Sequence of chain 1.A:
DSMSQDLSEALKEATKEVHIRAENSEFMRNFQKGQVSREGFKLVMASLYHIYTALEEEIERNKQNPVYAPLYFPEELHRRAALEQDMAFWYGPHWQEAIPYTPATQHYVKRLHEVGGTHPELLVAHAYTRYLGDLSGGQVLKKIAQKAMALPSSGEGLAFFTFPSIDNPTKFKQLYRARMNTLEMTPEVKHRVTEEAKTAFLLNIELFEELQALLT

This protein binds this small molecule.
Small molecule (SMILES): C=CC1=C(C)/C(=C/c2[nH]c(/C=C3\N=C(/C=C4\NC(=O)C(C)=C4C=C)C(C)=C3CCC(=O)O)c(CCC(=O)O)c2C)NC1=O

Binding-site contacts:
Ligand atom CBD contacts residue TYR134 of chain 1.A at 3.3 Å (hydrophobic).
Ligand atom C4C contacts residue FE1 of chain 1.B at 3.1 Å.
Ligand atom C1D contacts residue FE1 of chain 1.B at 3.0 Å.
Ligand atom C4A contacts residue FE1 of chain 1.B at 3.2 Å.
Ligand atom CHD contacts residue THR135 of chain 1.A at 3.5 Å.
Ligand atom C4B contacts residue FE1 of chain 1.B at 3.2 Å.
Ligand atom CMB contacts residue GLN38 of chain 1.A at 3.1 Å.
Ligand atom ND contacts residue GLY139 of chain 1.A at 3.5 Å.
Ligand atom OC contacts residue FE1 of chain 1.B at 3.5 Å.
Ligand atom CMD contacts residue THR135 of chain 1.A at 3.6 Å.
Ligand atom C1A contacts residue SER142 of chain 1.A at 3.5 Å.
Ligand atom O2D contacts residue TYR134 of chain 1.A at 2.7 Å (h-bond).
Ligand atom OB contacts residue GLY139 of chain 1.A at 3.5 Å (h-bond).
Ligand atom ND contacts residue HIS25 of chain 1.A at 3.3 Å (h-bond).
Ligand atom C4D contacts residue FE1 of chain 1.B at 3.0 Å.
Ligand atom C1A contacts residue FE1 of chain 1.B at 3.2 Å.
Ligand atom OC contacts residue HIS25 of chain 1.A at 3.6 Å.
Ligand atom CHB contacts residue FE1 of chain 1.B at 3.5 Å.
Ligand atom CHD contacts residue FE1 of chain 1.B at 3.4 Å.
Ligand atom ND contacts residue FE1 of chain 1.B at 2.0 Å.
Ligand atom NB contacts residue FE1 of chain 1.B at 2.2 Å.
Ligand atom CHA contacts residue SER142 of chain 1.A at 3.4 Å.
Ligand atom CHD contacts residue GLY139 of chain 1.A at 3.5 Å.
Ligand atom OB contacts residue FE1 of chain 1.B at 3.4 Å.
Ligand atom CBC contacts residue PHE207 of chain 1.A at 3.6 Å (hydrophobic).
Ligand atom NA contacts residue HIS25 of chain 1.A at 3.3 Å (h-bond).
Ligand atom CBC contacts residue ASN210 of chain 1.A at 3.3 Å.
Ligand atom CMD contacts residue TYR134 of chain 1.A at 3.5 Å (hydrophobic).
Ligand atom C4B contacts residue GLY143 of chain 1.A at 3.6 Å.
Ligand atom CBC contacts residue THR135 of chain 1.A at 3.4 Å.
Ligand atom C1D contacts residue GLY139 of chain 1.A at 3.5 Å.
Ligand atom CHA contacts residue FE1 of chain 1.B at 3.4 Å.
Ligand atom NA contacts residue FE1 of chain 1.B at 2.2 Å.
Ligand atom CGD contacts residue TYR134 of chain 1.A at 3.4 Å (hydrophobic).
Ligand atom O1D contacts residue ARG183 of chain 1.A at 3.1 Å (salt-bridge).
Ligand atom C1B contacts residue FE1 of chain 1.B at 3.1 Å.
Ligand atom C1C contacts residue HIS25 of chain 1.A at 3.5 Å.
Ligand atom NC contacts residue FE1 of chain 1.B at 2.1 Å.
Ligand atom C1C contacts residue FE1 of chain 1.B at 3.2 Å.
Ligand atom NC contacts residue HIS25 of chain 1.A at 3.1 Å (h-bond).